This protein binds this small molecule.
Small molecule (SMILES): CC(=O)N[C@@H]1[C@@H](O)[C@H](O)[C@@H](CO)O[C@H]1O

Sequence of chain 2.A:
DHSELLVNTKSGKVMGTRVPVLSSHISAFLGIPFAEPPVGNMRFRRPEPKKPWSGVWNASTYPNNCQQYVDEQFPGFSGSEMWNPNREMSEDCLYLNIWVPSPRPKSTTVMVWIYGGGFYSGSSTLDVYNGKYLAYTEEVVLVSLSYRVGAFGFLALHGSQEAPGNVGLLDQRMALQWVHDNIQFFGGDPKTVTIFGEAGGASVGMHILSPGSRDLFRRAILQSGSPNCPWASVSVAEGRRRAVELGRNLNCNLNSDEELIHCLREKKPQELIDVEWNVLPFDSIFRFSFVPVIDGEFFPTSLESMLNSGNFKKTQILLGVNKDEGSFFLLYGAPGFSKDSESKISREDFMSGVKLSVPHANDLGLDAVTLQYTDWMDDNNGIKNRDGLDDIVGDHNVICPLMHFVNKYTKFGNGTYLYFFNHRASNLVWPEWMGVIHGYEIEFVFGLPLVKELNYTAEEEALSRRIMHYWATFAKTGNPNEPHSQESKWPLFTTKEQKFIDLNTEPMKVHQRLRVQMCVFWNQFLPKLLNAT

Binding-site contacts:
Ligand atom C5 contacts residue ASN58 of chain 2.A at 3.8 Å.
Ligand atom C3 contacts residue ASN58 of chain 2.A at 3.9 Å.
Ligand atom O6 contacts residue THR61 of chain 2.A at 4.4 Å.
Ligand atom C1 contacts residue ASN58 of chain 2.A at 1.5 Å.
Ligand atom O7 contacts residue ASN58 of chain 2.A at 3.3 Å (h-bond).
Ligand atom O5 contacts residue ASN58 of chain 2.A at 2.4 Å (h-bond).
Ligand atom C8 contacts residue ASN58 of chain 2.A at 4.5 Å.
Ligand atom C7 contacts residue ASN58 of chain 2.A at 3.3 Å.
Ligand atom C6 contacts residue THR61 of chain 2.A at 4.2 Å.
Ligand atom O5 contacts residue SER60 of chain 2.A at 3.6 Å.
Ligand atom C2 contacts residue ASN58 of chain 2.A at 2.5 Å.
Ligand atom C5 contacts residue SER60 of chain 2.A at 3.9 Å.
Ligand atom C4 contacts residue ASN58 of chain 2.A at 4.3 Å.
Ligand atom C1 contacts residue SER60 of chain 2.A at 3.5 Å.
Ligand atom N2 contacts residue ASN58 of chain 2.A at 2.9 Å (h-bond).